Binding-site contacts:
Ligand atom N2 contacts residue ASN215 of chain 1.D at 2.9 Å (h-bond).
Ligand atom C6 contacts residue ASP160 of chain 1.D at 3.7 Å.
Ligand atom C1 contacts residue ASN215 of chain 1.D at 1.4 Å.
Ligand atom O4 contacts residue ARG202 of chain 1.D at 4.5 Å.
Ligand atom C2 contacts residue ASN215 of chain 1.D at 2.5 Å.
Ligand atom C5 contacts residue ARG202 of chain 1.D at 3.8 Å.
Ligand atom C3 contacts residue ASN215 of chain 1.D at 3.8 Å.
Ligand atom O5 contacts residue ARG202 of chain 1.D at 4.3 Å.
Ligand atom O7 contacts residue ASN215 of chain 1.D at 3.2 Å (h-bond).
Ligand atom C4 contacts residue ASN215 of chain 1.D at 4.3 Å.
Ligand atom C1 contacts residue ARG202 of chain 1.D at 4.2 Å.
Ligand atom O5 contacts residue ASN215 of chain 1.D at 2.5 Å (h-bond).
Ligand atom N2 contacts residue VAL213 of chain 1.D at 4.3 Å.
Ligand atom O6 contacts residue ASP160 of chain 1.D at 3.4 Å.
Ligand atom C4 contacts residue ARG202 of chain 1.D at 4.4 Å.
Ligand atom C7 contacts residue ASN215 of chain 1.D at 3.2 Å.
Ligand atom O5 contacts residue THR200 of chain 1.D at 4.1 Å.
Ligand atom C3 contacts residue ARG202 of chain 1.D at 4.3 Å.
Ligand atom C5 contacts residue ASN215 of chain 1.D at 3.8 Å.
Ligand atom C8 contacts residue ASN215 of chain 1.D at 4.4 Å.

The small molecule below binds the protein below.
Small molecule (SMILES): CC(=O)N[C@@H]1[C@@H](O)[C@H](O)[C@@H](CO)O[C@H]1O

Sequence of chain 1.D:
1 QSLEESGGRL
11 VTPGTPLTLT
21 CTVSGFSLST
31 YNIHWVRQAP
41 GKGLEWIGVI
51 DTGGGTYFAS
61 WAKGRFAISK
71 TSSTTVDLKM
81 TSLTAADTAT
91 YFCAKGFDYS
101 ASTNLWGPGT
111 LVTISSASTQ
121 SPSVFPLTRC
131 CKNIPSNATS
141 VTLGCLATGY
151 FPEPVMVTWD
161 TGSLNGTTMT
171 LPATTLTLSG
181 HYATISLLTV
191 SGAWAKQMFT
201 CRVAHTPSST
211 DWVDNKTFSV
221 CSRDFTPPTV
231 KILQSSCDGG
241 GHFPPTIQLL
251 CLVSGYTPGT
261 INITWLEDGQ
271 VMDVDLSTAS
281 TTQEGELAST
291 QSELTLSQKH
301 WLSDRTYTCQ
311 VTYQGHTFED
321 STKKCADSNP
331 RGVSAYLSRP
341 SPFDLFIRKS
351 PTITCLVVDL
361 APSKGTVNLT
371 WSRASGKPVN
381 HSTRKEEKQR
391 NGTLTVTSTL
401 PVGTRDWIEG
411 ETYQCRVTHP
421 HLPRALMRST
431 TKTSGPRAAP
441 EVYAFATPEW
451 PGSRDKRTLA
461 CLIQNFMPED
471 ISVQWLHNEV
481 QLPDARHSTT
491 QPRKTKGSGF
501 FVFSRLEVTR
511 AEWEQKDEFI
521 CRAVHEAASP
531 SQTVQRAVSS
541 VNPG